Sequence of chain 3.A:
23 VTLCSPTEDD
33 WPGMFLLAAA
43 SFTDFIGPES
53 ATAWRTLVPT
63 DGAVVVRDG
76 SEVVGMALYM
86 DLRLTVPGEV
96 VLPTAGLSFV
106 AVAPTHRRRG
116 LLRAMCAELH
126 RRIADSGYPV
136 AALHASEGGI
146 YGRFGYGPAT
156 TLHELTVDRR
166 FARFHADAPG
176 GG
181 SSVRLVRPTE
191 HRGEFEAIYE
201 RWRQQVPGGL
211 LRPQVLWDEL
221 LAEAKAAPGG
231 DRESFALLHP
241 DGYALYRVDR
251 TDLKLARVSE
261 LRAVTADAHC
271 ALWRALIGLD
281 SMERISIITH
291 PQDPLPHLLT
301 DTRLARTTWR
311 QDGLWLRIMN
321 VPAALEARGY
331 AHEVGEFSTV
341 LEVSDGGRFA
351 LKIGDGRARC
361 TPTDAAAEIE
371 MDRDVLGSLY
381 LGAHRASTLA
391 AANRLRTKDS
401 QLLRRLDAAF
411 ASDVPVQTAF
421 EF

Binding-site contacts:
Ligand atom CAK contacts residue TRP56 of chain 3.A at 3.8 Å (hydrophobic).
Ligand atom CAS contacts residue TRP56 of chain 3.A at 3.5 Å (hydrophobic).
Ligand atom FAG contacts residue ARG57 of chain 3.A at 3.6 Å.
Ligand atom CAH contacts residue MET85 of chain 3.A at 3.9 Å (hydrophobic).
Ligand atom CAI contacts residue LEU83 of chain 3.A at 3.9 Å (hydrophobic).
Ligand atom CAU contacts residue TRP56 of chain 3.A at 3.5 Å (hydrophobic).
Ligand atom FAE contacts residue ARG57 of chain 3.A at 3.9 Å.
Ligand atom CAH contacts residue TRP56 of chain 3.A at 3.7 Å (hydrophobic).
Ligand atom FAB contacts residue PHE47 of chain 3.A at 2.5 Å.
Ligand atom CAY contacts residue ALA53 of chain 3.A at 3.7 Å (hydrophobic).
Ligand atom FAD contacts residue SER52 of chain 3.A at 3.1 Å.
Ligand atom FAG contacts residue ALA53 of chain 3.A at 3.3 Å.
Ligand atom FAC contacts residue ALA53 of chain 3.A at 2.8 Å.
Ligand atom CAT contacts residue TRP56 of chain 3.A at 3.5 Å (hydrophobic).
Ligand atom NAQ contacts residue PHE422 of chain 3.A at 3.7 Å.
Ligand atom FAF contacts residue PHE104 of chain 3.A at 3.4 Å.
Ligand atom FAE contacts residue TRP33 of chain 3.A at 3.6 Å.
Ligand atom CAI contacts residue TRP56 of chain 3.A at 3.6 Å (hydrophobic).
Ligand atom CAM contacts residue PHE44 of chain 3.A at 3.5 Å (hydrophobic).
Ligand atom FAF contacts residue TRP33 of chain 3.A at 3.2 Å.
Ligand atom CAR contacts residue PHE104 of chain 3.A at 3.6 Å (hydrophobic).
Ligand atom FAD contacts residue GLY49 of chain 3.A at 3.3 Å.
Ligand atom CAO contacts residue ASP46 of chain 3.A at 3.6 Å.
Ligand atom CAT contacts residue PHE104 of chain 3.A at 3.9 Å (hydrophobic).
Ligand atom CAJ contacts residue TRP56 of chain 3.A at 3.6 Å (hydrophobic).
Ligand atom FAD contacts residue ALA53 of chain 3.A at 2.8 Å.
Ligand atom CAH contacts residue SER103 of chain 3.A at 3.9 Å.
Ligand atom CAU contacts residue PHE104 of chain 3.A at 3.7 Å (hydrophobic).
Ligand atom CAJ contacts residue SER103 of chain 3.A at 3.8 Å.
Ligand atom CAV contacts residue TRP56 of chain 3.A at 3.5 Å (hydrophobic).
Ligand atom OAA contacts residue TRP56 of chain 3.A at 3.6 Å.
Ligand atom FAC contacts residue PHE37 of chain 3.A at 3.3 Å.
Ligand atom CAV contacts residue PHE104 of chain 3.A at 3.6 Å (hydrophobic).
Ligand atom FAE contacts residue VAL60 of chain 3.A at 3.7 Å.
Ligand atom CAM contacts residue ASP46 of chain 3.A at 3.4 Å.
Ligand atom NAP contacts residue PHE104 of chain 3.A at 3.4 Å.
Ligand atom FAE contacts residue LEU83 of chain 3.A at 3.6 Å.
Ligand atom CAY contacts residue PHE47 of chain 3.A at 3.8 Å (hydrophobic).
Ligand atom CAW contacts residue TRP56 of chain 3.A at 3.6 Å (hydrophobic).
Ligand atom CAN contacts residue PHE422 of chain 3.A at 3.5 Å (hydrophobic).

This small molecule binds to this protein.
Small molecule (SMILES): O[C@H](c1cc(C(F)(F)F)nc2c(C(F)(F)F)cccc12)[C@@H]1CCCCN1